This protein binds this small molecule.
Small molecule (SMILES): CC[C@H](/C=C(/C)[C@@H]1C[C@@H](OC)C[C@H](O)C(C)(C)[C@@]2(O)O[C@@H](C[C@@H](OC)[C@H](O)C(=O)O1)C[C@@H](OC)[C@H]2O)CO

Binding-site contacts:
Ligand atom C2 contacts residue ARG306 of chain 13.B at 3.8 Å.
Ligand atom C15 contacts residue PHE294 of chain 13.B at 3.7 Å (hydrophobic).
Ligand atom C17 contacts residue ASP118 of chain 14.B at 3.8 Å.
Ligand atom O8 contacts residue ARG121 of chain 14.B at 3.8 Å.
Ligand atom C1 contacts residue PHE294 of chain 13.B at 3.5 Å (hydrophobic).
Ligand atom C1 contacts residue ALA296 of chain 13.B at 3.8 Å (hydrophobic).
Ligand atom O1 contacts residue ASP295 of chain 13.B at 3.3 Å.
Ligand atom C27 contacts residue VAL333 of chain 13.B at 3.6 Å (hydrophobic).
Ligand atom C24 contacts residue TYR310 of chain 13.B at 3.5 Å (hydrophobic).
Ligand atom O2 contacts residue ALA296 of chain 13.B at 3.6 Å (h-bond).
Ligand atom C18 contacts residue ARG121 of chain 14.B at 3.8 Å.
Ligand atom C19 contacts residue LYS122 of chain 14.B at 3.8 Å.
Ligand atom O1 contacts residue PHE294 of chain 13.B at 2.8 Å (h-bond).
Ligand atom O1 contacts residue ALA296 of chain 13.B at 2.8 Å (h-bond).
Ligand atom C2 contacts residue ASP295 of chain 13.B at 3.5 Å.
Ligand atom O1 contacts residue ARG306 of chain 13.B at 4.0 Å.
Ligand atom O8 contacts residue ASP118 of chain 14.B at 2.4 Å (salt-bridge).
Ligand atom C23 contacts residue PHE294 of chain 13.B at 2.6 Å (hydrophobic).
Ligand atom C8 contacts residue ASP118 of chain 14.B at 3.5 Å.
Ligand atom O2 contacts residue ASP295 of chain 13.B at 2.8 Å (salt-bridge).
Ligand atom O2 contacts residue ARG306 of chain 13.B at 3.0 Å (salt-bridge).
Ligand atom C26 contacts residue PHE294 of chain 13.B at 2.9 Å (hydrophobic).
Ligand atom C27 contacts residue PHE294 of chain 13.B at 3.2 Å (hydrophobic).
Ligand atom O8 contacts residue LYS122 of chain 14.B at 3.9 Å.
Ligand atom C20 contacts residue PHE294 of chain 13.B at 3.7 Å (hydrophobic).
Ligand atom O24 contacts residue PHE294 of chain 13.B at 2.5 Å (h-bond).
Ligand atom O15 contacts residue PHE294 of chain 13.B at 3.9 Å.
Ligand atom C3 contacts residue ARG306 of chain 13.B at 3.8 Å.
Ligand atom O3 contacts residue ARG306 of chain 13.B at 2.8 Å (salt-bridge).
Ligand atom C24 contacts residue PHE294 of chain 13.B at 2.8 Å (hydrophobic).
Ligand atom C22 contacts residue PHE294 of chain 13.B at 3.7 Å (hydrophobic).
Ligand atom C25 contacts residue TYR340 of chain 13.B at 3.7 Å (hydrophobic).
Ligand atom O24 contacts residue ASP295 of chain 13.B at 4.0 Å.
Ligand atom C16 contacts residue ARG306 of chain 13.B at 3.6 Å.
Ligand atom C6 contacts residue ASP118 of chain 14.B at 3.6 Å.
Ligand atom O24 contacts residue TYR310 of chain 13.B at 3.2 Å (h-bond).
Ligand atom O7 contacts residue ASP118 of chain 14.B at 3.6 Å.
Ligand atom C17 contacts residue LYS122 of chain 14.B at 3.6 Å.
Ligand atom C14 contacts residue ASN337 of chain 13.B at 3.8 Å.
Ligand atom C1 contacts residue ASP295 of chain 13.B at 3.9 Å.

Sequence of chain 14.B:
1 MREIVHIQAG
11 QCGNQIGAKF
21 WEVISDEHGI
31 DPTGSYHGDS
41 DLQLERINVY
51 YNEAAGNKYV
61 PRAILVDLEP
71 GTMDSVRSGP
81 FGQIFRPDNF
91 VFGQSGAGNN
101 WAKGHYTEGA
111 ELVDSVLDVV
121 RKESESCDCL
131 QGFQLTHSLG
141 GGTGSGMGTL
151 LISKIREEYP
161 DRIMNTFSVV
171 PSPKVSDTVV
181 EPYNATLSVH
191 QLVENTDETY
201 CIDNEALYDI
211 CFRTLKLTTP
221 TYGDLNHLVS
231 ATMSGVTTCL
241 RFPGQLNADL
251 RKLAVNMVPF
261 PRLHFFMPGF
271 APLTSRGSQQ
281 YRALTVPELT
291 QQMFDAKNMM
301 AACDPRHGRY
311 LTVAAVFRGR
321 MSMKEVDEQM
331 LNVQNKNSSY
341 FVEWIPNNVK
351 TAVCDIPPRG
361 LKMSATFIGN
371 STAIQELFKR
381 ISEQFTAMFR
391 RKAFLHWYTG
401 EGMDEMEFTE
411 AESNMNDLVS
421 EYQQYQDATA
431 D

Sequence of chain 13.B:
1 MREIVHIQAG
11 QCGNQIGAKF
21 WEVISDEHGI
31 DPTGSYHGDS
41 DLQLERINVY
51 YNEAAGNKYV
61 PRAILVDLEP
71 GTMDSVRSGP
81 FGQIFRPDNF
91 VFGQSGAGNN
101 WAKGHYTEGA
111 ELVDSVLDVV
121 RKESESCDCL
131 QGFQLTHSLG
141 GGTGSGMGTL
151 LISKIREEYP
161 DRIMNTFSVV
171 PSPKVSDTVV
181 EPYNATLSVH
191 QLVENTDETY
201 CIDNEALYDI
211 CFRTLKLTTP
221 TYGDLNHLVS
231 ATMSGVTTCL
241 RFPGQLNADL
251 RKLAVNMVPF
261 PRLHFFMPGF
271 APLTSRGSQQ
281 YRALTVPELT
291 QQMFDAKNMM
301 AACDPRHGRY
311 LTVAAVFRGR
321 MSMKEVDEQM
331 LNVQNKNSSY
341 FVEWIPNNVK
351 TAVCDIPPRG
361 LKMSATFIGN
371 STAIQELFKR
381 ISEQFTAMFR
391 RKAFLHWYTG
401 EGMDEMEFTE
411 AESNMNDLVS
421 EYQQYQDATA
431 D